Binding-site contacts:
Ligand atom N2 contacts residue THR124 of chain 1.A at 3.1 Å (h-bond).
Ligand atom O7 contacts residue ASN122 of chain 1.A at 3.4 Å (h-bond).
Ligand atom C1 contacts residue ASN122 of chain 1.A at 1.4 Å.
Ligand atom C4 contacts residue ASN122 of chain 1.A at 4.2 Å.
Ligand atom C6 contacts residue VAL127 of chain 1.A at 3.7 Å (hydrophobic).
Ligand atom C2 contacts residue ASN122 of chain 1.A at 2.4 Å.
Ligand atom C7 contacts residue ASN122 of chain 1.A at 3.3 Å.
Ligand atom O5 contacts residue ASN122 of chain 1.A at 2.4 Å (h-bond).
Ligand atom O5 contacts residue VAL127 of chain 1.A at 4.2 Å.
Ligand atom C2 contacts residue ASN125 of chain 1.A at 4.4 Å.
Ligand atom C8 contacts residue THR124 of chain 1.A at 3.8 Å.
Ligand atom C5 contacts residue ASN125 of chain 1.A at 3.9 Å.
Ligand atom C8 contacts residue ALA123 of chain 1.A at 3.8 Å (hydrophobic).
Ligand atom C7 contacts residue THR124 of chain 1.A at 4.2 Å.
Ligand atom C5 contacts residue VAL127 of chain 1.A at 4.1 Å (hydrophobic).
Ligand atom C3 contacts residue THR124 of chain 1.A at 3.7 Å.
Ligand atom C2 contacts residue THR124 of chain 1.A at 3.6 Å.
Ligand atom C8 contacts residue ASN122 of chain 1.A at 4.4 Å.
Ligand atom C3 contacts residue ASN125 of chain 1.A at 4.2 Å.
Ligand atom C5 contacts residue ASN122 of chain 1.A at 3.7 Å.
Ligand atom C3 contacts residue ASN122 of chain 1.A at 3.8 Å.
Ligand atom C1 contacts residue ASN125 of chain 1.A at 3.7 Å.
Ligand atom O5 contacts residue ASN125 of chain 1.A at 4.1 Å.
Ligand atom C1 contacts residue THR124 of chain 1.A at 3.4 Å.
Ligand atom N2 contacts residue ASN122 of chain 1.A at 2.8 Å (h-bond).

Sequence of chain 1.A:
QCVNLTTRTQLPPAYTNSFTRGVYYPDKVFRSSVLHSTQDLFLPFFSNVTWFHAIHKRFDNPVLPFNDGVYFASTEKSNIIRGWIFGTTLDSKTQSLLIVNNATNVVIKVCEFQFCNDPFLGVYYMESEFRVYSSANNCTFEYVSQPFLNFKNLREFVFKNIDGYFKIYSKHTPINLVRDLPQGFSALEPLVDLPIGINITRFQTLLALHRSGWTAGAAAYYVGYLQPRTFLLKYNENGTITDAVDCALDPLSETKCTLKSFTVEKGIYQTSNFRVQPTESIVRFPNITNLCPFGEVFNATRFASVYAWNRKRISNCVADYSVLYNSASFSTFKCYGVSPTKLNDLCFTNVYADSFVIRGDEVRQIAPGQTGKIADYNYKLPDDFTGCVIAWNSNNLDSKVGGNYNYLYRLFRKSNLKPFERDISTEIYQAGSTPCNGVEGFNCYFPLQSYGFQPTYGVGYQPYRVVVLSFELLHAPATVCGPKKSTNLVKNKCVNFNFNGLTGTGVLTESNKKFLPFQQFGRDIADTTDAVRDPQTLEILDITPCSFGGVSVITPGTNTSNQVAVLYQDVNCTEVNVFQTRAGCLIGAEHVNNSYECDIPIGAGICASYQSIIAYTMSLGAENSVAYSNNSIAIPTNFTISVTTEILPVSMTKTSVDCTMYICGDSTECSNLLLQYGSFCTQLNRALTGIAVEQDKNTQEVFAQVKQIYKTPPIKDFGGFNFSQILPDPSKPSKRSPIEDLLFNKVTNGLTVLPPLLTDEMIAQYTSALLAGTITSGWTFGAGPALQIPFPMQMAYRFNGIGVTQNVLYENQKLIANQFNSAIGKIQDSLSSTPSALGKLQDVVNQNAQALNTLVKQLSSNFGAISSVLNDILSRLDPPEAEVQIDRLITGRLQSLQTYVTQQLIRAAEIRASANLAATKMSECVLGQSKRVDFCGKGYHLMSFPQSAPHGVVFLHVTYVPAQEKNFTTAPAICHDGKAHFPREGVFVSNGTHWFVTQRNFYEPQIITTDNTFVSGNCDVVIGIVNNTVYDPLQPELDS

A small-molecule ligand and the protein it binds are described below.
Small molecule (SMILES): CC(=O)N[C@@H]1[C@@H](O)[C@H](O)[C@@H](CO)O[C@H]1O